Binding-site contacts:
Ligand atom C14 contacts residue LEU49 of chain 1.C at 3.8 Å (hydrophobic).
Ligand atom C02 contacts residue TYR61 of chain 1.B at 3.8 Å (hydrophobic).
Ligand atom C35 contacts residue LEU49 of chain 1.C at 3.9 Å (hydrophobic).
Ligand atom C22 contacts residue TYR61 of chain 1.B at 3.5 Å (hydrophobic).
Ligand atom C15 contacts residue ILE93 of chain 1.B at 3.7 Å (hydrophobic).
Ligand atom C14 contacts residue ILE93 of chain 1.B at 3.6 Å (hydrophobic).
Ligand atom C16 contacts residue TRP63 of chain 1.B at 3.5 Å (hydrophobic).
Ligand atom C17 contacts residue TRP63 of chain 1.B at 3.7 Å (hydrophobic).
Ligand atom C29 contacts residue ASP27 of chain 1.B at 3.9 Å.
Ligand atom C21 contacts residue TYR61 of chain 1.B at 3.7 Å (hydrophobic).
Ligand atom C23 contacts residue TYR61 of chain 1.B at 3.3 Å (hydrophobic).
Ligand atom O26 contacts residue LEU49 of chain 1.C at 3.8 Å.
Ligand atom C11 contacts residue MET190 of chain 1.B at 3.7 Å (hydrophobic).
Ligand atom C34 contacts residue PHE50 of chain 1.C at 3.8 Å (hydrophobic).
Ligand atom C31 contacts residue ASP27 of chain 1.B at 3.7 Å.
Ligand atom C28 contacts residue ALA53 of chain 1.C at 3.6 Å (hydrophobic).
Ligand atom C32 contacts residue LEU24 of chain 1.B at 3.9 Å (hydrophobic).
Ligand atom C30 contacts residue ASP27 of chain 1.B at 3.3 Å.
Ligand atom F33 contacts residue LEU24 of chain 1.B at 3.1 Å.
Ligand atom C13 contacts residue ILE93 of chain 1.B at 3.7 Å (hydrophobic).
Ligand atom C13 contacts residue LEU49 of chain 1.C at 3.7 Å (hydrophobic).
Ligand atom C07 contacts residue ILE91 of chain 1.B at 3.8 Å (hydrophobic).
Ligand atom C05 contacts residue TYR61 of chain 1.B at 3.8 Å (hydrophobic).
Ligand atom N03 contacts residue TYR61 of chain 1.B at 3.7 Å.
Ligand atom C11 contacts residue HIS83 of chain 1.C at 3.5 Å.
Ligand atom C35 contacts residue ALA53 of chain 1.C at 3.7 Å (hydrophobic).
Ligand atom C18 contacts residue TYR61 of chain 1.B at 3.6 Å (hydrophobic).
Ligand atom C15 contacts residue LEU49 of chain 1.C at 3.6 Å (hydrophobic).
Ligand atom F33 contacts residue ARG23 of chain 1.B at 3.8 Å.
Ligand atom C16 contacts residue LEU49 of chain 1.C at 3.7 Å (hydrophobic).
Ligand atom O24 contacts residue TYR61 of chain 1.B at 2.9 Å (h-bond).
Ligand atom C17 contacts residue ILE29 of chain 1.B at 3.9 Å (hydrophobic).
Ligand atom C08 contacts residue ILE91 of chain 1.B at 3.7 Å (hydrophobic).
Ligand atom C31 contacts residue ALA53 of chain 1.C at 3.8 Å (hydrophobic).
Ligand atom N06 contacts residue TYR61 of chain 1.B at 3.5 Å.
Ligand atom F33 contacts residue PHE50 of chain 1.C at 3.3 Å.
Ligand atom C29 contacts residue ALA53 of chain 1.C at 3.3 Å (hydrophobic).
Ligand atom C31 contacts residue ARG23 of chain 1.B at 3.6 Å.
Ligand atom C12 contacts residue HIS83 of chain 1.C at 3.6 Å.
Ligand atom C30 contacts residue ALA53 of chain 1.C at 3.4 Å (hydrophobic).

Sequence of chain 1.C:
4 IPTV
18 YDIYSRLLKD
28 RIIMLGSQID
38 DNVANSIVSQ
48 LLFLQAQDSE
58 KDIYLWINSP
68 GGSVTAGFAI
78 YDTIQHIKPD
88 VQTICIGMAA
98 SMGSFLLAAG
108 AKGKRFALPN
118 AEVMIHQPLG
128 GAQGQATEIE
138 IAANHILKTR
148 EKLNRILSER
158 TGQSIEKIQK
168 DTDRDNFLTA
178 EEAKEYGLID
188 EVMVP

Sequence of chain 1.B:
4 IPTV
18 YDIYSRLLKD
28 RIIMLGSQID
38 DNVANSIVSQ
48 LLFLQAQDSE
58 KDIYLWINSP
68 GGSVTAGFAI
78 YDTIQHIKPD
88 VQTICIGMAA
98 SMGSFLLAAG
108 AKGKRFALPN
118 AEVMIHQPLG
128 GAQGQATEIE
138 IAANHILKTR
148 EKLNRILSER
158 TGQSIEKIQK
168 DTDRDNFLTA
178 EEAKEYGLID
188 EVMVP

This protein binds this small molecule.
Small molecule (SMILES): C[C@H]1C(=O)N(Cc2cccc3ccccc23)C[C@@H]2N(C(=O)NCc3ccc(F)cc3)CCC(=O)N21